Binding-site contacts:
Ligand atom O7 contacts residue ASN362 of chain 1.B at 4.1 Å.
Ligand atom N2 contacts residue ASN362 of chain 1.B at 2.9 Å (h-bond).
Ligand atom C7 contacts residue GLN611 of chain 1.B at 4.3 Å.
Ligand atom C5 contacts residue ASN362 of chain 1.B at 3.7 Å.
Ligand atom O6 contacts residue ASN362 of chain 1.B at 4.2 Å.
Ligand atom C4 contacts residue ASN362 of chain 1.B at 4.2 Å.
Ligand atom C8 contacts residue GLN611 of chain 1.B at 3.2 Å.
Ligand atom C7 contacts residue ASN362 of chain 1.B at 3.7 Å.
Ligand atom C2 contacts residue ASN362 of chain 1.B at 2.4 Å.
Ligand atom O5 contacts residue ASN362 of chain 1.B at 2.4 Å (h-bond).
Ligand atom C1 contacts residue ASN362 of chain 1.B at 1.4 Å.
Ligand atom C6 contacts residue ASN362 of chain 1.B at 4.5 Å.
Ligand atom C3 contacts residue ASN362 of chain 1.B at 3.8 Å.
Ligand atom N2 contacts residue GLN611 of chain 1.B at 4.2 Å.

Sequence of chain 1.B:
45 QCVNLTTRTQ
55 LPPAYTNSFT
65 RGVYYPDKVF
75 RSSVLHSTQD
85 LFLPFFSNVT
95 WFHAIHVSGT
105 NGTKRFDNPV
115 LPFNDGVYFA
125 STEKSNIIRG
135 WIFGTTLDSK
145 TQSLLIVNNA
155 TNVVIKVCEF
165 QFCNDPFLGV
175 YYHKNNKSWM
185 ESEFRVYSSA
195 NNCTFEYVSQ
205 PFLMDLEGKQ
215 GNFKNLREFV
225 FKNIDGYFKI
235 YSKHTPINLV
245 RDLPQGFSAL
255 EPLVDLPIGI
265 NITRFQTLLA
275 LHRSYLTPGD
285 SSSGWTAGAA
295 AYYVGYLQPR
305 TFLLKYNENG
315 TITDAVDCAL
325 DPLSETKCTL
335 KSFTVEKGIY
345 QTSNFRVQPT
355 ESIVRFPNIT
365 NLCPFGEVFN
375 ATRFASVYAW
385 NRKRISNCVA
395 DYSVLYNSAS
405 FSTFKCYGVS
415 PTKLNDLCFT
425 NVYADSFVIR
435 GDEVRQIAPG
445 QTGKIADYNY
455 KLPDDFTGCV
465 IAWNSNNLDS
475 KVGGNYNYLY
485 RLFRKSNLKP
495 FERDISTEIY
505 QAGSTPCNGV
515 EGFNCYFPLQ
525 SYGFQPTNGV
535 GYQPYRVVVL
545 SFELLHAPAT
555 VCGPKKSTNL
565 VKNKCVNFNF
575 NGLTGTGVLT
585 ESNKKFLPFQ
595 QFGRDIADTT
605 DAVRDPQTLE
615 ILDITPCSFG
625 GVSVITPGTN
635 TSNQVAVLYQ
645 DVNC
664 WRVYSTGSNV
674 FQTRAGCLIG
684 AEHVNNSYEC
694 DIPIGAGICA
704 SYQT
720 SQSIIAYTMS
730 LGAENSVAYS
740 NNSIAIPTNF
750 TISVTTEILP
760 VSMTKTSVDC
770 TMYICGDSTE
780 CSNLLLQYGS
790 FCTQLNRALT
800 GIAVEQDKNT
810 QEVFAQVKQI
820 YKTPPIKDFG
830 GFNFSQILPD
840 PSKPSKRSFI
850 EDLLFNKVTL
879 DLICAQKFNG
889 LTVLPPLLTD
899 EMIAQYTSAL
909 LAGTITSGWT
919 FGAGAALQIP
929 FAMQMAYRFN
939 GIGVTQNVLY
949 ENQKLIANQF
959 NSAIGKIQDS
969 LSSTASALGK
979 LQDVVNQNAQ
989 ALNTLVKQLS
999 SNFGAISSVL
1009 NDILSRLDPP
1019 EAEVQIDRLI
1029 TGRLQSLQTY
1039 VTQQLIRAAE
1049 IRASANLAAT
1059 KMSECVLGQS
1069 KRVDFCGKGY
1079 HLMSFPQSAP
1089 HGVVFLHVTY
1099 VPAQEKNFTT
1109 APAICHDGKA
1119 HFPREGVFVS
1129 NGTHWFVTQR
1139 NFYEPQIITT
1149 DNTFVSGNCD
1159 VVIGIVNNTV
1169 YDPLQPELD

This small molecule binds to this protein.
Small molecule (SMILES): CC(=O)N[C@@H]1[C@@H](O)[C@H](O)[C@@H](CO)O[C@H]1O